Binding-site contacts:
Ligand atom N2 contacts residue ARG222 of chain 1.A at 3.1 Å (salt-bridge).
Ligand atom O6 contacts residue ARG222 of chain 1.A at 4.1 Å.
Ligand atom O7 contacts residue VAL166 of chain 1.G at 3.1 Å.
Ligand atom C1 contacts residue TYR219 of chain 1.A at 3.5 Å (hydrophobic).
Ligand atom O5 contacts residue ARG222 of chain 1.A at 3.1 Å (salt-bridge).
Ligand atom C8 contacts residue ARG222 of chain 1.A at 3.8 Å.
Ligand atom C3 contacts residue ASN225 of chain 1.A at 4.2 Å.
Ligand atom C7 contacts residue ARG222 of chain 1.A at 3.8 Å.
Ligand atom C4 contacts residue ARG222 of chain 1.A at 4.1 Å.
Ligand atom O4 contacts residue TYR219 of chain 1.A at 3.9 Å.
Ligand atom O3 contacts residue TYR219 of chain 1.A at 3.5 Å.
Ligand atom O5 contacts residue TYR219 of chain 1.A at 3.6 Å.
Ligand atom O3 contacts residue ASN225 of chain 1.A at 3.5 Å (h-bond).
Ligand atom C7 contacts residue VAL166 of chain 1.G at 4.1 Å (hydrophobic).
Ligand atom C7 contacts residue ASN165 of chain 1.G at 3.4 Å.
Ligand atom C2 contacts residue ASN165 of chain 1.G at 2.6 Å.
Ligand atom C5 contacts residue ARG222 of chain 1.A at 4.2 Å.
Ligand atom C1 contacts residue ASN165 of chain 1.G at 1.5 Å.
Ligand atom C5 contacts residue ASN165 of chain 1.G at 3.7 Å.
Ligand atom O5 contacts residue ASN165 of chain 1.G at 2.5 Å (h-bond).
Ligand atom O4 contacts residue ARG222 of chain 1.A at 3.0 Å (salt-bridge).
Ligand atom C8 contacts residue THR167 of chain 1.G at 3.9 Å.
Ligand atom O6 contacts residue TYR219 of chain 1.A at 3.8 Å.
Ligand atom C3 contacts residue TYR219 of chain 1.A at 4.2 Å (hydrophobic).
Ligand atom O7 contacts residue ASN165 of chain 1.G at 3.2 Å (h-bond).
Ligand atom C4 contacts residue TYR219 of chain 1.A at 3.3 Å (hydrophobic).
Ligand atom O7 contacts residue THR167 of chain 1.G at 3.4 Å (h-bond).
Ligand atom C3 contacts residue ASN165 of chain 1.G at 4.0 Å.
Ligand atom C7 contacts residue THR167 of chain 1.G at 3.7 Å.
Ligand atom O7 contacts residue TYR219 of chain 1.A at 4.1 Å.
Ligand atom C2 contacts residue ASN225 of chain 1.A at 4.2 Å.
Ligand atom C8 contacts residue ASN165 of chain 1.G at 3.4 Å.
Ligand atom C1 contacts residue ARG222 of chain 1.A at 3.5 Å.
Ligand atom O6 contacts residue ILE242 of chain 1.G at 4.0 Å.
Ligand atom O2 contacts residue ASN225 of chain 1.A at 3.0 Å (h-bond).
Ligand atom O2 contacts residue ARG222 of chain 1.A at 3.5 Å (salt-bridge).
Ligand atom N2 contacts residue ASN165 of chain 1.G at 3.3 Å (h-bond).
Ligand atom C5 contacts residue TYR219 of chain 1.A at 4.0 Å (hydrophobic).
Ligand atom C2 contacts residue ARG222 of chain 1.A at 4.2 Å.
Ligand atom C6 contacts residue TYR219 of chain 1.A at 4.0 Å (hydrophobic).

Sequence of chain 1.A:
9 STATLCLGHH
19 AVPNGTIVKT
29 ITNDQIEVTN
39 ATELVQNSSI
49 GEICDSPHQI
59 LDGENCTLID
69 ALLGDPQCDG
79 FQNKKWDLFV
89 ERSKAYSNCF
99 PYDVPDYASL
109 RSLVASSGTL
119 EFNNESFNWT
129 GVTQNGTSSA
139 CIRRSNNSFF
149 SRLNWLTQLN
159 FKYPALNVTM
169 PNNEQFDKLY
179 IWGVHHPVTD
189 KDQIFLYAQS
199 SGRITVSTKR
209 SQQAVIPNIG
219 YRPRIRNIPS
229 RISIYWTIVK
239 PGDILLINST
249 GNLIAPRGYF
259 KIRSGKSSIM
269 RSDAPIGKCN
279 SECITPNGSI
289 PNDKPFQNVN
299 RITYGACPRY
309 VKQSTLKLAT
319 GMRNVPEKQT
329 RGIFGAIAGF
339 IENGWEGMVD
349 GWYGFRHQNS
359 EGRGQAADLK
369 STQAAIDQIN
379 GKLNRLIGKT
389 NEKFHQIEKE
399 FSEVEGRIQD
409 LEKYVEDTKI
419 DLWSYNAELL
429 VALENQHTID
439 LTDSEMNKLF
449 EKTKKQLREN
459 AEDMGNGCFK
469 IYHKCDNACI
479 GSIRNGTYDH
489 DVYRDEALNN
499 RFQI

This small molecule binds to this protein.
Small molecule (SMILES): CC(=O)N[C@H]1[C@H](O[C@H]2[C@H](O)[C@@H](NC(C)=O)CO[C@@H]2CO)O[C@H](CO)[C@@H](O[C@@H]2O[C@H](CO)[C@@H](O)[C@H](O)[C@@H]2O)[C@@H]1O

Sequence of chain 1.G:
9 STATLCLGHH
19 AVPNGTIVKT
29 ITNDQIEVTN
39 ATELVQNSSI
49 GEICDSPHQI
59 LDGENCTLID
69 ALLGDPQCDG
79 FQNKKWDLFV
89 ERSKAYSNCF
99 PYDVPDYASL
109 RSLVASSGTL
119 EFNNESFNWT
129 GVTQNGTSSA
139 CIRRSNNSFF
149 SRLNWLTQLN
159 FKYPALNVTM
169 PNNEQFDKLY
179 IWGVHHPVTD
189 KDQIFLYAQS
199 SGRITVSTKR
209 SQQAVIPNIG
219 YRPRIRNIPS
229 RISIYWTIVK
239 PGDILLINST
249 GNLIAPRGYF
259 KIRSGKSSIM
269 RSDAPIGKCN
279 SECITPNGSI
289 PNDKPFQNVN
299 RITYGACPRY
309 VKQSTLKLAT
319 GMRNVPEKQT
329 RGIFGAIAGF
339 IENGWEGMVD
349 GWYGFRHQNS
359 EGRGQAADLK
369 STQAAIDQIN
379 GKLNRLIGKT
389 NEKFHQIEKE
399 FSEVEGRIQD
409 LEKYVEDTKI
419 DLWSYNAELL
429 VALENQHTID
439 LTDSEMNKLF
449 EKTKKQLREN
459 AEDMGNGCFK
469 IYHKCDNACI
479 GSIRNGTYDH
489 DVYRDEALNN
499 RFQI